Sequence of chain 1.A:
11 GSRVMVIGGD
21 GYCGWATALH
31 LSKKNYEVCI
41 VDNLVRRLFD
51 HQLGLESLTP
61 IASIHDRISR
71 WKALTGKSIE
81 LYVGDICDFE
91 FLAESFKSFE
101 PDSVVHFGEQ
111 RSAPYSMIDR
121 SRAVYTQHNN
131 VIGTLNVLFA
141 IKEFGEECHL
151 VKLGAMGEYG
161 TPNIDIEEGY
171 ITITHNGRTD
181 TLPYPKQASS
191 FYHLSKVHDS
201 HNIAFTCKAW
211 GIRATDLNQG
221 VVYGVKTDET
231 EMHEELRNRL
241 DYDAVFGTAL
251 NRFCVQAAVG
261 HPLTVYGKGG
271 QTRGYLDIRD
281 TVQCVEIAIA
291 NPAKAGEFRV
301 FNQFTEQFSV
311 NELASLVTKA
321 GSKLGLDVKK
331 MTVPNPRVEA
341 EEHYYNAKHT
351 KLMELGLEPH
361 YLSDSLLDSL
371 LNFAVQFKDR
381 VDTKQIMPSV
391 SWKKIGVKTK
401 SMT

Binding-site contacts:
Ligand atom O6' contacts residue MET156 of chain 1.A at 3.5 Å (h-bond).
Ligand atom C4 contacts residue TYR266 of chain 1.A at 3.3 Å (hydrophobic).
Ligand atom O4' contacts residue TYR192 of chain 1.A at 2.6 Å (h-bond).
Ligand atom C4 contacts residue ARG252 of chain 1.A at 3.6 Å.
Ligand atom N3 contacts residue THR264 of chain 1.A at 2.8 Å (h-bond).
Ligand atom C3' contacts residue ARG111 of chain 1.A at 3.4 Å.
Ligand atom O2 contacts residue TYR266 of chain 1.A at 3.0 Å (h-bond).
Ligand atom O3' contacts residue TYR192 of chain 1.A at 3.0 Å (h-bond).
Ligand atom O2C contacts residue TYR266 of chain 1.A at 3.4 Å.
Ligand atom C3' contacts residue TYR192 of chain 1.A at 3.5 Å (hydrophobic).
Ligand atom C3C contacts residue GLU339 of chain 1.A at 3.5 Å.
Ligand atom O2A contacts residue THR248 of chain 1.A at 3.2 Å.
Ligand atom C2 contacts residue TYR266 of chain 1.A at 3.3 Å (hydrophobic).
Ligand atom O1A contacts residue ARG337 of chain 1.A at 2.8 Å (salt-bridge).
Ligand atom O2' contacts residue ARG111 of chain 1.A at 3.0 Å (salt-bridge).
Ligand atom C4 contacts residue THR264 of chain 1.A at 3.5 Å.
Ligand atom O5' contacts residue VAL221 of chain 1.A at 3.6 Å.
Ligand atom O6' contacts residue GLY157 of chain 1.A at 3.2 Å (h-bond).
Ligand atom O2 contacts residue VAL310 of chain 1.A at 3.5 Å.
Ligand atom O3' contacts residue ARG111 of chain 1.A at 2.7 Å (salt-bridge).
Ligand atom O1B contacts residue ARG337 of chain 1.A at 2.8 Å (salt-bridge).
Ligand atom C4' contacts residue TYR192 of chain 1.A at 3.6 Å (hydrophobic).
Ligand atom O5C contacts residue ARG337 of chain 1.A at 3.6 Å.
Ligand atom O3C contacts residue ARG273 of chain 1.A at 3.4 Å (salt-bridge).
Ligand atom O4C contacts residue VAL310 of chain 1.A at 3.6 Å.
Ligand atom O4 contacts residue ARG252 of chain 1.A at 2.8 Å (salt-bridge).
Ligand atom O2C contacts residue ARG337 of chain 1.A at 3.5 Å.
Ligand atom O3' contacts residue NAD1 of chain 1.D at 2.9 Å (h-bond).
Ligand atom C5 contacts residue TYR266 of chain 1.A at 3.6 Å (hydrophobic).
Ligand atom N3 contacts residue TYR266 of chain 1.A at 3.5 Å.
Ligand atom O4 contacts residue THR264 of chain 1.A at 2.9 Å (h-bond).
Ligand atom O2C contacts residue GLU339 of chain 1.A at 2.7 Å (salt-bridge).
Ligand atom C6' contacts residue GLN219 of chain 1.A at 3.4 Å.
Ligand atom O3C contacts residue GLN271 of chain 1.A at 3.3 Å.
Ligand atom N1 contacts residue TYR266 of chain 1.A at 3.5 Å.
Ligand atom O2A contacts residue ALA249 of chain 1.A at 2.7 Å (h-bond).
Ligand atom O4' contacts residue ALA155 of chain 1.A at 3.2 Å.
Ligand atom C4' contacts residue NAD1 of chain 1.D at 3.4 Å.
Ligand atom O4 contacts residue TYR266 of chain 1.A at 3.4 Å (h-bond).
Ligand atom O3C contacts residue GLU339 of chain 1.A at 2.7 Å (salt-bridge).

A small-molecule ligand and the protein it binds are described below.
Small molecule (SMILES): O=c1ccn([C@@H]2O[C@H](CO[P](=O)(O)O[P](=O)(O)O[C@H]3O[C@H](CO)[C@@H](O)[C@H](O)[C@H]3O)[C@@H](O)[C@H]2O)c(=O)[nH]1